Binding-site contacts:
Ligand atom CG2 contacts residue PHE76 of chain 55.B at 3.8 Å (hydrophobic).

Sequence of chain 55.B:
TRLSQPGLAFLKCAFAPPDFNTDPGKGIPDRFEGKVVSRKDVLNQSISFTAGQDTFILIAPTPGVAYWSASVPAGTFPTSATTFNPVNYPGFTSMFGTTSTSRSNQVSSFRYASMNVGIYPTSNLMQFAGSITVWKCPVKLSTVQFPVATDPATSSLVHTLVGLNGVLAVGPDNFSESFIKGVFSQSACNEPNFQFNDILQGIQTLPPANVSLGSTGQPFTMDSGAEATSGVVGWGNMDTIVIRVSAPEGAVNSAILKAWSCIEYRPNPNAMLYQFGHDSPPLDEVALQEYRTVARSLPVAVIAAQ

The small molecule below binds the protein below.
Small molecule (SMILES): CC(C)[C@H](NC(=O)[C@H](CCCN=C(N)N)NC(=O)[C@@H](N)CCC(=O)O)C(=O)N[C@H](C=O)CCCCN